Sequence of chain 1.B:
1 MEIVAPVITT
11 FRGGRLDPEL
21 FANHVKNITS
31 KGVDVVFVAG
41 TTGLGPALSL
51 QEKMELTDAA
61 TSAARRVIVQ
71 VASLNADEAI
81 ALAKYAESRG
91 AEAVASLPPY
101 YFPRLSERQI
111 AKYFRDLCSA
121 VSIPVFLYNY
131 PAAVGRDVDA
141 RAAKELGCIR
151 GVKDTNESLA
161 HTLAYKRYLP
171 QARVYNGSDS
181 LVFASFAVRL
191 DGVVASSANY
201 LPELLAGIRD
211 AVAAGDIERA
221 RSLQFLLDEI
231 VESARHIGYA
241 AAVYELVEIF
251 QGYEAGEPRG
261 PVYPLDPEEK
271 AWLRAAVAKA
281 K

Binding-site contacts:
Ligand atom OXT contacts residue THR41 of chain 1.B at 2.8 Å (h-bond).
Ligand atom CA contacts residue PRO6 of chain 1.B at 3.6 Å (hydrophobic).
Ligand atom CA contacts residue THR155 of chain 1.B at 4.3 Å.
Ligand atom O contacts residue THR41 of chain 1.B at 3.4 Å (h-bond).
Ligand atom CB contacts residue LYS153 of chain 1.B at 2.6 Å.
Ligand atom C contacts residue GLY40 of chain 1.B at 4.3 Å.
Ligand atom CB contacts residue GLY177 of chain 1.B at 3.9 Å.
Ligand atom C contacts residue PRO6 of chain 1.B at 3.3 Å (hydrophobic).
Ligand atom O contacts residue TYR128 of chain 1.B at 3.6 Å.
Ligand atom OXT contacts residue GLY40 of chain 1.B at 3.2 Å.
Ligand atom O contacts residue PRO6 of chain 1.B at 3.4 Å.
Ligand atom C contacts residue LYS153 of chain 1.B at 2.1 Å.
Ligand atom OXT contacts residue TYR128 of chain 1.B at 2.9 Å (h-bond).
Ligand atom C contacts residue THR42 of chain 1.B at 3.8 Å.
Ligand atom C contacts residue PHE37 of chain 1.B at 4.4 Å (hydrophobic).
Ligand atom OXT contacts residue THR42 of chain 1.B at 4.0 Å.
Ligand atom OXT contacts residue PRO6 of chain 1.B at 3.6 Å.
Ligand atom OXT contacts residue LYS153 of chain 1.B at 2.4 Å (salt-bridge).
Ligand atom CB contacts residue PRO6 of chain 1.B at 3.7 Å (hydrophobic).
Ligand atom OXT contacts residue PHE37 of chain 1.B at 3.4 Å.
Ligand atom CA contacts residue VAL194 of chain 1.B at 4.1 Å (hydrophobic).
Ligand atom O contacts residue THR42 of chain 1.B at 2.8 Å (h-bond).
Ligand atom CB contacts residue THR42 of chain 1.B at 4.0 Å.
Ligand atom CB contacts residue THR155 of chain 1.B at 4.3 Å.
Ligand atom C contacts residue TYR128 of chain 1.B at 3.0 Å (hydrophobic).
Ligand atom CB contacts residue TYR128 of chain 1.B at 4.2 Å (hydrophobic).
Ligand atom CB contacts residue VAL194 of chain 1.B at 3.9 Å (hydrophobic).
Ligand atom C contacts residue THR41 of chain 1.B at 3.5 Å.
Ligand atom O contacts residue GLY40 of chain 1.B at 4.2 Å.
Ligand atom CA contacts residue TYR128 of chain 1.B at 3.3 Å (hydrophobic).
Ligand atom O contacts residue LYS153 of chain 1.B at 3.3 Å (salt-bridge).
Ligand atom CA contacts residue LYS153 of chain 1.B at 1.3 Å.

A small-molecule ligand and the protein it binds are described below.
Small molecule (SMILES): CC(=O)C(=O)O